Sequence of chain 1.A:
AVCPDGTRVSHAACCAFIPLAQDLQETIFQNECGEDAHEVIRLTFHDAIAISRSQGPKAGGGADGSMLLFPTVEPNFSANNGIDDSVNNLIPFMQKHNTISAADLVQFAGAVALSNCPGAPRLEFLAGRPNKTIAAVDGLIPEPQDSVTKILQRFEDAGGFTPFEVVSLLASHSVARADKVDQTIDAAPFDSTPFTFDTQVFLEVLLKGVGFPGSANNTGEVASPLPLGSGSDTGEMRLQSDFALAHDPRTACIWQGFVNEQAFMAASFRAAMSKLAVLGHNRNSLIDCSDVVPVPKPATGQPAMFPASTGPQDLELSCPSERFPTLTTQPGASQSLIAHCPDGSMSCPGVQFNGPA

A protein and the small-molecule ligand that binds it are described below.
Small molecule (SMILES): OC[C@H]1O[C@H](O)[C@@H](O)[C@@H](O)[C@@H]1O

Binding-site contacts:
Ligand atom C3 contacts residue ALA308 of chain 1.A at 4.0 Å (hydrophobic).
Ligand atom O4 contacts residue ALA308 of chain 1.A at 4.3 Å.
Ligand atom C4 contacts residue GLY332 of chain 1.A at 4.3 Å.
Ligand atom O3 contacts residue GLY332 of chain 1.A at 3.4 Å.
Ligand atom O4 contacts residue ALA333 of chain 1.A at 3.6 Å (h-bond).
Ligand atom O2 contacts residue SER336 of chain 1.A at 3.6 Å.
Ligand atom O6 contacts residue GLN335 of chain 1.A at 2.5 Å (h-bond).
Ligand atom C5 contacts residue SER334 of chain 1.A at 3.2 Å.
Ligand atom C3 contacts residue GLY332 of chain 1.A at 4.1 Å.
Ligand atom O4 contacts residue PRO331 of chain 1.A at 4.4 Å.
Ligand atom C6 contacts residue SER334 of chain 1.A at 3.6 Å.
Ligand atom C1 contacts residue SER336 of chain 1.A at 1.4 Å.
Ligand atom C3 contacts residue SER336 of chain 1.A at 3.0 Å.
Ligand atom O5 contacts residue GLN335 of chain 1.A at 4.1 Å.
Ligand atom C3 contacts residue SER334 of chain 1.A at 4.2 Å.
Ligand atom C5 contacts residue GLN335 of chain 1.A at 3.6 Å.
Ligand atom O4 contacts residue SER336 of chain 1.A at 4.5 Å.
Ligand atom C2 contacts residue PRO331 of chain 1.A at 4.3 Å (hydrophobic).
Ligand atom O6 contacts residue SER334 of chain 1.A at 4.2 Å.
Ligand atom C5 contacts residue SER336 of chain 1.A at 2.8 Å.
Ligand atom C6 contacts residue SER336 of chain 1.A at 3.9 Å.
Ligand atom O4 contacts residue GLY332 of chain 1.A at 3.4 Å.
Ligand atom O6 contacts residue SER336 of chain 1.A at 3.3 Å.
Ligand atom C2 contacts residue SER336 of chain 1.A at 2.4 Å.
Ligand atom C3 contacts residue PRO331 of chain 1.A at 3.4 Å (hydrophobic).
Ligand atom C6 contacts residue GLN335 of chain 1.A at 3.3 Å.
Ligand atom O3 contacts residue SER336 of chain 1.A at 4.3 Å.
Ligand atom O5 contacts residue SER336 of chain 1.A at 2.3 Å (h-bond).
Ligand atom O4 contacts residue SER334 of chain 1.A at 2.8 Å (h-bond).
Ligand atom C4 contacts residue SER334 of chain 1.A at 3.5 Å.
Ligand atom O3 contacts residue ALA308 of chain 1.A at 4.4 Å.
Ligand atom C4 contacts residue SER336 of chain 1.A at 3.5 Å.
Ligand atom O3 contacts residue PRO331 of chain 1.A at 2.5 Å (h-bond).
Ligand atom O6 contacts residue LEU337 of chain 1.A at 4.2 Å.